Sequence of chain 1.A:
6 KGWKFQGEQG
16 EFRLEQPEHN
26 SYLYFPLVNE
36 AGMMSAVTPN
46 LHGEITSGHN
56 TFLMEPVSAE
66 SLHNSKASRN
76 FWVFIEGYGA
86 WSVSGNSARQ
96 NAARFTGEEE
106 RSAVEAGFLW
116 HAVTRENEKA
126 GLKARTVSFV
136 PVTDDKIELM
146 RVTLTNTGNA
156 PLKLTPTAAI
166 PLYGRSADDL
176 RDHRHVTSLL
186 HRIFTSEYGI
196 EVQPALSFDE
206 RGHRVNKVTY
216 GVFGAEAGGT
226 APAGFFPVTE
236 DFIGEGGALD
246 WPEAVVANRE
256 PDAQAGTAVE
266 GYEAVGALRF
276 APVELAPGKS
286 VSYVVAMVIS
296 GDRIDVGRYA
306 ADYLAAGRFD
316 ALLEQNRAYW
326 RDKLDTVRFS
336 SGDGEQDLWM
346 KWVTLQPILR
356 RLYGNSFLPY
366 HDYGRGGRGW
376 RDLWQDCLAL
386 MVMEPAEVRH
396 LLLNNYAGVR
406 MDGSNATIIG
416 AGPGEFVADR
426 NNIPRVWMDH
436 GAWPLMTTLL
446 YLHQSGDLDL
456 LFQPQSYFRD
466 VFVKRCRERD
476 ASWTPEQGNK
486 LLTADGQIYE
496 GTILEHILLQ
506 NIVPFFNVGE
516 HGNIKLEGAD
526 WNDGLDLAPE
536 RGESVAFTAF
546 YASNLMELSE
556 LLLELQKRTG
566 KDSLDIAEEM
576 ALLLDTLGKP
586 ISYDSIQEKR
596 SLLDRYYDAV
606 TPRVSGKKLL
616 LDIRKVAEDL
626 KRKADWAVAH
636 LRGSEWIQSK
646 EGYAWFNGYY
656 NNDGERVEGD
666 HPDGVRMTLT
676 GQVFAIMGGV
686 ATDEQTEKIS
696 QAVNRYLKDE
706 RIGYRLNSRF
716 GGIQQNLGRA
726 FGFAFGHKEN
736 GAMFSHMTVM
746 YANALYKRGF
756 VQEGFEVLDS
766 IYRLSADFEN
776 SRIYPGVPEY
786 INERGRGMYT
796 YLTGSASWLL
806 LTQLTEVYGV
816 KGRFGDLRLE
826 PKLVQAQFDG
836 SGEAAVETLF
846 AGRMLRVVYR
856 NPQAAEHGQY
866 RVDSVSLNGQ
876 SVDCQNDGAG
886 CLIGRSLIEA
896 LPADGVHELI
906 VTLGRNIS

This protein binds this small molecule.
Small molecule (SMILES): O=P(O)(O)O[C@H]1O[C@H](CO)[C@@H](O)[C@H](O)[C@H]1O

Binding-site contacts:
Ligand atom O4 contacts residue TRP526 of chain 1.A at 2.8 Å (h-bond).
Ligand atom O3 contacts residue ARG376 of chain 1.A at 3.3 Å (salt-bridge).
Ligand atom O5 contacts residue PHE739 of chain 1.A at 3.3 Å.
Ligand atom P contacts residue GLY799 of chain 1.A at 3.7 Å.
Ligand atom C4 contacts residue TRP526 of chain 1.A at 3.5 Å (hydrophobic).
Ligand atom O2P contacts residue ARG355 of chain 1.A at 3.0 Å (salt-bridge).
Ligand atom C5 contacts residue TRP526 of chain 1.A at 3.9 Å (hydrophobic).
Ligand atom C5 contacts residue PHE739 of chain 1.A at 3.8 Å (hydrophobic).
Ligand atom O2 contacts residue ARG355 of chain 1.A at 3.2 Å (salt-bridge).
Ligand atom O1P contacts residue GLU784 of chain 1.A at 3.6 Å.
Ligand atom O4 contacts residue ARG376 of chain 1.A at 3.2 Å (salt-bridge).
Ligand atom C3 contacts residue ARG376 of chain 1.A at 4.1 Å.
Ligand atom O2P contacts residue GLY799 of chain 1.A at 2.8 Å (h-bond).
Ligand atom O6 contacts residue GLU734 of chain 1.A at 2.7 Å (salt-bridge).
Ligand atom O1P contacts residue THR798 of chain 1.A at 2.7 Å (h-bond).
Ligand atom O1P contacts residue HIS741 of chain 1.A at 3.9 Å.
Ligand atom O6 contacts residue ASN527 of chain 1.A at 3.9 Å.
Ligand atom C4 contacts residue ASP528 of chain 1.A at 4.1 Å.
Ligand atom O1P contacts residue PHE739 of chain 1.A at 3.7 Å.
Ligand atom P contacts residue ARG355 of chain 1.A at 4.1 Å.
Ligand atom O3P contacts residue ARG355 of chain 1.A at 3.9 Å.
Ligand atom O6 contacts residue TRP526 of chain 1.A at 3.4 Å (h-bond).
Ligand atom C6 contacts residue PHE739 of chain 1.A at 3.9 Å (hydrophobic).
Ligand atom C4 contacts residue ARG376 of chain 1.A at 3.6 Å.
Ligand atom C6 contacts residue TRP526 of chain 1.A at 3.4 Å (hydrophobic).
Ligand atom C6 contacts residue GLU734 of chain 1.A at 3.5 Å.
Ligand atom O3P contacts residue THR798 of chain 1.A at 3.7 Å.
Ligand atom O5 contacts residue GLU734 of chain 1.A at 3.8 Å.
Ligand atom P contacts residue GLU784 of chain 1.A at 3.7 Å.
Ligand atom O5 contacts residue GLU784 of chain 1.A at 4.1 Å.
Ligand atom C1 contacts residue GLU784 of chain 1.A at 3.5 Å.
Ligand atom O1 contacts residue PHE739 of chain 1.A at 3.6 Å.
Ligand atom O6 contacts residue ASP528 of chain 1.A at 3.1 Å (salt-bridge).
Ligand atom C1 contacts residue PHE739 of chain 1.A at 4.0 Å (hydrophobic).
Ligand atom O3P contacts residue GLU784 of chain 1.A at 2.6 Å (salt-bridge).
Ligand atom P contacts residue THR798 of chain 1.A at 3.6 Å.
Ligand atom O2 contacts residue ASN360 of chain 1.A at 4.1 Å.
Ligand atom O1 contacts residue GLU784 of chain 1.A at 3.8 Å.
Ligand atom O1P contacts residue GLY799 of chain 1.A at 3.8 Å.
Ligand atom O2P contacts residue THR798 of chain 1.A at 3.8 Å.